Binding-site contacts:
Ligand atom OAC contacts residue PHE91 of chain 1.B at 3.7 Å.
Ligand atom CAI contacts residue GLU35 of chain 1.B at 3.5 Å.
Ligand atom CAE contacts residue ALA93 of chain 1.B at 4.0 Å (hydrophobic).
Ligand atom CAE contacts residue CYS92 of chain 1.B at 2.7 Å (hydrophobic).
Ligand atom CAG contacts residue CYS92 of chain 1.B at 2.8 Å (hydrophobic).
Ligand atom CAP contacts residue SER138 of chain 1.B at 3.8 Å.
Ligand atom NAD contacts residue CYS92 of chain 1.B at 3.9 Å.
Ligand atom CAP contacts residue LYS134 of chain 1.B at 2.6 Å.
Ligand atom CAN contacts residue LYS134 of chain 1.B at 4.2 Å.
Ligand atom OAA contacts residue CYS92 of chain 1.B at 3.4 Å (h-bond).
Ligand atom CAL contacts residue GLN131 of chain 1.B at 4.2 Å.
Ligand atom CAK contacts residue PHE204 of chain 1.B at 3.9 Å (hydrophobic).
Ligand atom CAH contacts residue CYS92 of chain 1.B at 4.0 Å (hydrophobic).
Ligand atom CAJ contacts residue PHE204 of chain 1.B at 3.9 Å (hydrophobic).
Ligand atom CAJ contacts residue GLU35 of chain 1.B at 3.4 Å.
Ligand atom NAD contacts residue ARG33 of chain 1.B at 4.2 Å.
Ligand atom OAA contacts residue HIS257 of chain 1.B at 2.8 Å (h-bond).
Ligand atom OAB contacts residue CYS92 of chain 1.B at 3.0 Å (h-bond).
Ligand atom OAA contacts residue GLU35 of chain 1.B at 3.9 Å.
Ligand atom CAK contacts residue GLN131 of chain 1.B at 4.0 Å.
Ligand atom OAB contacts residue LEU208 of chain 1.B at 4.2 Å.
Ligand atom CAI contacts residue GLN131 of chain 1.B at 4.1 Å.
Ligand atom CAF contacts residue GLN131 of chain 1.B at 3.8 Å.
Ligand atom CAP contacts residue VAL135 of chain 1.B at 3.0 Å (hydrophobic).
Ligand atom OAC contacts residue GLU35 of chain 1.B at 2.7 Å (salt-bridge).
Ligand atom OAB contacts residue ALA93 of chain 1.B at 3.2 Å (h-bond).
Ligand atom CAO contacts residue PRO34 of chain 1.B at 4.2 Å (hydrophobic).
Ligand atom CAM contacts residue PRO34 of chain 1.B at 4.1 Å (hydrophobic).
Ligand atom OAC contacts residue ARG33 of chain 1.B at 3.5 Å (salt-bridge).
Ligand atom CAF contacts residue CYS92 of chain 1.B at 1.8 Å (hydrophobic).
Ligand atom CAG contacts residue HIS257 of chain 1.B at 3.5 Å.
Ligand atom CAH contacts residue GLU35 of chain 1.B at 3.6 Å.
Ligand atom CAN contacts residue VAL135 of chain 1.B at 3.7 Å (hydrophobic).
Ligand atom CAK contacts residue GLU35 of chain 1.B at 4.3 Å.
Ligand atom CAG contacts residue GLU35 of chain 1.B at 4.3 Å.
Ligand atom CAO contacts residue LYS134 of chain 1.B at 4.0 Å.
Ligand atom CAG contacts residue PHE91 of chain 1.B at 3.9 Å (hydrophobic).
Ligand atom CAO contacts residue VAL135 of chain 1.B at 3.9 Å (hydrophobic).
Ligand atom CAH contacts residue PHE91 of chain 1.B at 4.3 Å (hydrophobic).
Ligand atom CAM contacts residue VAL135 of chain 1.B at 4.3 Å (hydrophobic).

This protein binds this small molecule.
Small molecule (SMILES): C/C=C/C/C=C/CC[C@]1(O)NC(=O)C[C@@H]1O

Sequence of chain 1.B:
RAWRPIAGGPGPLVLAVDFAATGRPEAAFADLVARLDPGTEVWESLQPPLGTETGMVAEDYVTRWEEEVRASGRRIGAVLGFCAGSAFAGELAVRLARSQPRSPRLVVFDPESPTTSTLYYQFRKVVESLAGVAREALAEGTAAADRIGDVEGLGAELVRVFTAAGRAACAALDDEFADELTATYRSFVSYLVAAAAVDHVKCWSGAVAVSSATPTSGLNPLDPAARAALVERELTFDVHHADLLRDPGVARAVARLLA